Binding-site contacts:
Ligand atom C2 contacts residue D9V1 of chain 1.K at 4.3 Å.
Ligand atom O2 contacts residue D9V1 of chain 1.K at 3.4 Å (h-bond).
Ligand atom C14 contacts residue VAL248 of chain 1.A at 4.1 Å (hydrophobic).
Ligand atom O2 contacts residue PHE291 of chain 1.A at 3.4 Å.
Ligand atom C13 contacts residue GLY249 of chain 1.A at 4.4 Å.
Ligand atom C2 contacts residue ASP15 of chain 1.A at 4.2 Å.
Ligand atom C7 contacts residue PHE280 of chain 1.A at 3.7 Å (hydrophobic).
Ligand atom C13 contacts residue VAL248 of chain 1.A at 3.1 Å (hydrophobic).
Ligand atom C6 contacts residue PHE280 of chain 1.A at 4.0 Å (hydrophobic).
Ligand atom N1 contacts residue VAL248 of chain 1.A at 4.3 Å.
Ligand atom C12 contacts residue GLY249 of chain 1.A at 4.4 Å.
Ligand atom O1 contacts residue ILE283 of chain 1.A at 3.3 Å.
Ligand atom C1 contacts residue LEU13 of chain 1.A at 3.9 Å (hydrophobic).
Ligand atom C12 contacts residue VAL248 of chain 1.A at 3.7 Å (hydrophobic).
Ligand atom C7 contacts residue PHE291 of chain 1.A at 4.0 Å (hydrophobic).
Ligand atom C7 contacts residue D9V1 of chain 1.K at 4.4 Å.
Ligand atom C2 contacts residue LEU13 of chain 1.A at 3.8 Å (hydrophobic).
Ligand atom C6 contacts residue PHE291 of chain 1.A at 4.3 Å (hydrophobic).
Ligand atom O contacts residue ASP15 of chain 1.A at 4.5 Å.
Ligand atom O1 contacts residue PRO282 of chain 1.A at 3.8 Å.
Ligand atom N contacts residue ASP15 of chain 1.A at 4.2 Å.
Ligand atom C15 contacts residue VAL248 of chain 1.A at 4.2 Å (hydrophobic).
Ligand atom C5 contacts residue D9V1 of chain 1.K at 3.4 Å.
Ligand atom C4 contacts residue LEU13 of chain 1.A at 3.4 Å (hydrophobic).
Ligand atom N contacts residue D9V1 of chain 1.K at 2.7 Å (h-bond).
Ligand atom C12 contacts residue D9V1 of chain 1.K at 4.5 Å.
Ligand atom C7 contacts residue PRO282 of chain 1.A at 3.3 Å (hydrophobic).
Ligand atom C6 contacts residue D9V1 of chain 1.K at 3.0 Å.
Ligand atom C4 contacts residue D9V1 of chain 1.K at 2.9 Å.
Ligand atom C7 contacts residue GLY281 of chain 1.A at 4.1 Å.
Ligand atom C8 contacts residue PHE291 of chain 1.A at 3.4 Å (hydrophobic).
Ligand atom C7 contacts residue ILE283 of chain 1.A at 4.0 Å (hydrophobic).
Ligand atom C11 contacts residue D9V1 of chain 1.K at 3.8 Å.
Ligand atom C4 contacts residue ASP15 of chain 1.A at 3.3 Å.
Ligand atom C10 contacts residue D9V1 of chain 1.K at 4.1 Å.
Ligand atom C12 contacts residue PHE291 of chain 1.A at 3.5 Å (hydrophobic).
Ligand atom C11 contacts residue PHE291 of chain 1.A at 3.9 Å (hydrophobic).
Ligand atom O1 contacts residue PHE291 of chain 1.A at 3.6 Å.

A small-molecule ligand and the protein it binds are described below.
Small molecule (SMILES): O[C@H]1[C@H](NCc2ccco2)[C@H]2CO[C@H](O2)[C@@H]1N1CCCCC1

Sequence of chain 1.A:
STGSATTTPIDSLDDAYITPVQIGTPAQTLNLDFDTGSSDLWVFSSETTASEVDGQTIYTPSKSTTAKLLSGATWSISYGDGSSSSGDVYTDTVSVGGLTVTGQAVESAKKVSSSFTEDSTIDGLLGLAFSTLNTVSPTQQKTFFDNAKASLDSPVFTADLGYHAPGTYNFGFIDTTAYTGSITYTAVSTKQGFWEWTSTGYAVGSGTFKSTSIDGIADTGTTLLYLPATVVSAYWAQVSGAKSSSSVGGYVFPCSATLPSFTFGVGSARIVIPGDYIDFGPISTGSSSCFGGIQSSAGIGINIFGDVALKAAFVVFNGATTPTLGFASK